This small molecule binds to this protein.
Small molecule (SMILES): CN1C(=O)[C@H]2CCC[C@H]2N(C2CCCC2)c2nc(Nc3ccc(C(N)=O)cc3)ncc21

Sequence of chain 1.B:
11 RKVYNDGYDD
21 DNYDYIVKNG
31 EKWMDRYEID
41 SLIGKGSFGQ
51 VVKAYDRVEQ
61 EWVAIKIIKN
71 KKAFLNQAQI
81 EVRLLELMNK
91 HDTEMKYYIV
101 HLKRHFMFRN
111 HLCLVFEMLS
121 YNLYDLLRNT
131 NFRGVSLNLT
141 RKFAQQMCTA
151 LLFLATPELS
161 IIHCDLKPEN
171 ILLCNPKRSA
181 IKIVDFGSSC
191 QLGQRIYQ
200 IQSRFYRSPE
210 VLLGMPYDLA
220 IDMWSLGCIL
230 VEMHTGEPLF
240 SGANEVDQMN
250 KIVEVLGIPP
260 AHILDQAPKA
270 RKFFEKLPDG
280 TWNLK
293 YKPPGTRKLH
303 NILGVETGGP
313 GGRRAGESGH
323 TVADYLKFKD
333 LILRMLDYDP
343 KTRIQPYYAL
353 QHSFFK

Binding-site contacts:
Ligand atom CAL contacts residue LEU172 of chain 1.B at 3.8 Å (hydrophobic).
Ligand atom CAO contacts residue SER120 of chain 1.B at 3.7 Å.
Ligand atom CAF contacts residue PHE116 of chain 1.B at 4.1 Å (hydrophobic).
Ligand atom CAF contacts residue LEU119 of chain 1.B at 4.0 Å (hydrophobic).
Ligand atom NBD contacts residue ILE43 of chain 1.B at 4.0 Å.
Ligand atom CAH contacts residue VAL184 of chain 1.B at 3.5 Å (hydrophobic).
Ligand atom CAT contacts residue PHE116 of chain 1.B at 3.6 Å (hydrophobic).
Ligand atom OAC contacts residue ASP185 of chain 1.B at 3.5 Å (salt-bridge).
Ligand atom CAO contacts residue TYR121 of chain 1.B at 3.9 Å (hydrophobic).
Ligand atom C6 contacts residue LEU119 of chain 1.B at 3.4 Å (hydrophobic).
Ligand atom C2 contacts residue ALA64 of chain 1.B at 3.9 Å (hydrophobic).
Ligand atom CAA contacts residue MET118 of chain 1.B at 3.7 Å (hydrophobic).
Ligand atom NBE contacts residue ILE43 of chain 1.B at 4.1 Å.
Ligand atom C5 contacts residue ILE43 of chain 1.B at 3.7 Å (hydrophobic).
Ligand atom N3 contacts residue LEU172 of chain 1.B at 3.7 Å.
Ligand atom NAB contacts residue ASP185 of chain 1.B at 3.7 Å.
Ligand atom CAO contacts residue ASN122 of chain 1.B at 3.8 Å.
Ligand atom CAT contacts residue ASP185 of chain 1.B at 3.7 Å.
Ligand atom CAF contacts residue VAL100 of chain 1.B at 3.9 Å (hydrophobic).
Ligand atom C2 contacts residue LEU172 of chain 1.B at 3.9 Å (hydrophobic).
Ligand atom N1 contacts residue LEU119 of chain 1.B at 3.2 Å (h-bond).
Ligand atom CAM contacts residue ILE43 of chain 1.B at 4.1 Å (hydrophobic).
Ligand atom CAF contacts residue VAL184 of chain 1.B at 3.6 Å (hydrophobic).
Ligand atom CAL contacts residue ASN122 of chain 1.B at 3.6 Å.
Ligand atom CAJ contacts residue GLY44 of chain 1.B at 3.7 Å.
Ligand atom CAV contacts residue ALA64 of chain 1.B at 3.9 Å (hydrophobic).
Ligand atom CAH contacts residue PHE116 of chain 1.B at 4.0 Å (hydrophobic).
Ligand atom C6 contacts residue MET118 of chain 1.B at 3.9 Å (hydrophobic).
Ligand atom CAE contacts residue ALA64 of chain 1.B at 3.7 Å (hydrophobic).
Ligand atom CAH contacts residue VAL100 of chain 1.B at 3.8 Å (hydrophobic).
Ligand atom CAG contacts residue PHE116 of chain 1.B at 3.7 Å (hydrophobic).
Ligand atom C4 contacts residue ILE43 of chain 1.B at 3.7 Å (hydrophobic).
Ligand atom CAM contacts residue GLY44 of chain 1.B at 3.5 Å.
Ligand atom C4 contacts residue LEU172 of chain 1.B at 4.0 Å (hydrophobic).
Ligand atom CAW contacts residue PHE116 of chain 1.B at 3.6 Å (hydrophobic).
Ligand atom NAS contacts residue ALA64 of chain 1.B at 3.5 Å.
Ligand atom OAC contacts residue PHE116 of chain 1.B at 3.1 Å.
Ligand atom NAS contacts residue GLU117 of chain 1.B at 3.4 Å (salt-bridge).
Ligand atom CAO contacts residue LEU172 of chain 1.B at 3.8 Å (hydrophobic).
Ligand atom CAM contacts residue VAL51 of chain 1.B at 3.9 Å (hydrophobic).